The protein below binds the small molecule below.
Small molecule (SMILES): CC(=O)N[C@H]1[C@H](O[C@H]2[C@H](O)[C@@H](NC(C)=O)CO[C@@H]2CO)O[C@H](CO)[C@@H](O[C@@H]2O[C@H](CO[C@H]3O[C@H](CO)[C@@H](O)[C@H](O)[C@@H]3O)[C@@H](O)[C@H](O[C@H]3O[C@H](CO)[C@@H](O)[C@H](O)[C@@H]3O)[C@@H]2O)[C@@H]1O

Binding-site contacts:
Ligand atom C6 contacts residue GLU86 of chain 1.F at 3.5 Å.
Ligand atom C3 contacts residue ASN87 of chain 1.F at 3.6 Å.
Ligand atom C3 contacts residue ARG221 of chain 1.F at 4.5 Å.
Ligand atom C7 contacts residue ASN87 of chain 1.F at 3.8 Å.
Ligand atom O6 contacts residue ARG221 of chain 1.F at 4.5 Å.
Ligand atom O7 contacts residue ALA135 of chain 1.F at 4.2 Å.
Ligand atom C8 contacts residue GLU66 of chain 1.F at 3.6 Å.
Ligand atom O5 contacts residue GLU86 of chain 1.F at 4.3 Å.
Ligand atom C1 contacts residue ASN87 of chain 1.F at 1.4 Å.
Ligand atom C7 contacts residue ARG221 of chain 1.F at 3.6 Å.
Ligand atom N2 contacts residue GLU66 of chain 1.F at 3.8 Å.
Ligand atom O3 contacts residue ARG221 of chain 1.F at 3.8 Å.
Ligand atom N2 contacts residue ARG221 of chain 1.F at 4.4 Å.
Ligand atom O7 contacts residue ARG221 of chain 1.F at 2.6 Å (salt-bridge).
Ligand atom C2 contacts residue ARG221 of chain 1.F at 4.0 Å.
Ligand atom C5 contacts residue ASN87 of chain 1.F at 3.5 Å.
Ligand atom O6 contacts residue GLU86 of chain 1.F at 2.6 Å (salt-bridge).
Ligand atom C2 contacts residue ASN87 of chain 1.F at 2.5 Å.
Ligand atom C6 contacts residue ARG221 of chain 1.F at 4.0 Å.
Ligand atom O5 contacts residue ASN87 of chain 1.F at 2.4 Å (h-bond).
Ligand atom N2 contacts residue ASN87 of chain 1.F at 2.7 Å (h-bond).
Ligand atom C8 contacts residue ASN64 of chain 1.F at 3.2 Å.
Ligand atom C8 contacts residue ARG221 of chain 1.F at 4.4 Å.
Ligand atom C7 contacts residue GLU66 of chain 1.F at 4.0 Å.
Ligand atom O5 contacts residue ARG221 of chain 1.F at 4.3 Å.
Ligand atom C8 contacts residue ASN87 of chain 1.F at 4.3 Å.
Ligand atom C4 contacts residue ASN87 of chain 1.F at 4.1 Å.
Ligand atom C8 contacts residue CYS90 of chain 1.F at 3.7 Å (hydrophobic).

Sequence of chain 1.F:
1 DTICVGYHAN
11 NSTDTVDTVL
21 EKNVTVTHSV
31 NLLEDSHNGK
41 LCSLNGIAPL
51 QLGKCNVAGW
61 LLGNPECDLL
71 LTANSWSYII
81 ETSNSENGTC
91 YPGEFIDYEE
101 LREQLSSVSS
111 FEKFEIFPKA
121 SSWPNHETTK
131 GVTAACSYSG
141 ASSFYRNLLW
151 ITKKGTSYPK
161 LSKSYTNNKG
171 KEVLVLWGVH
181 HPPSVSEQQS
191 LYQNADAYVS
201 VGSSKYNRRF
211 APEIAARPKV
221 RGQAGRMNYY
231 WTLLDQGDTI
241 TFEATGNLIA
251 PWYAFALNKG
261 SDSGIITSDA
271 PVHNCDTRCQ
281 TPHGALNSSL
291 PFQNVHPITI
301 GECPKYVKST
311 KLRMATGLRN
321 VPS